A small-molecule ligand and the protein it binds are described below.
Small molecule (SMILES): Nc1ncnc2c1ncn2[C@@H]1O[C@H](CO[P](=O)(O)O[P](=O)(O)OC[C@H]2O[C@@H](O)[C@H](O)[C@@H]2O)[C@@H](O)[C@H]1O

Binding-site contacts:
Ligand atom N6 contacts residue ASN1326 of chain 1.A at 2.8 Å (h-bond).
Ligand atom O3D contacts residue GLY1370 of chain 1.A at 3.2 Å.
Ligand atom O1D contacts residue PHE1476 of chain 1.A at 3.3 Å.
Ligand atom O5' contacts residue MG1 of chain 1.I at 3.3 Å.
Ligand atom N9 contacts residue TRP1264 of chain 1.A at 3.5 Å.
Ligand atom O3A contacts residue GLY1371 of chain 1.A at 3.2 Å.
Ligand atom N1 contacts residue GLY1321 of chain 1.A at 3.1 Å (h-bond).
Ligand atom PA contacts residue MG1 of chain 1.H at 3.3 Å.
Ligand atom O3A contacts residue PHE1372 of chain 1.A at 3.4 Å.
Ligand atom C6 contacts residue PHE1372 of chain 1.A at 3.6 Å (hydrophobic).
Ligand atom PA contacts residue GLY1371 of chain 1.A at 3.6 Å.
Ligand atom O1A contacts residue MG1 of chain 1.H at 2.2 Å.
Ligand atom O1A contacts residue GLY1370 of chain 1.A at 3.6 Å (h-bond).
Ligand atom C4 contacts residue TRP1264 of chain 1.A at 3.3 Å (hydrophobic).
Ligand atom O5' contacts residue MG1 of chain 1.H at 3.3 Å.
Ligand atom O5D contacts residue ARG1360 of chain 1.A at 3.3 Å (salt-bridge).
Ligand atom O2A contacts residue GLY1371 of chain 1.A at 3.5 Å.
Ligand atom O5D contacts residue GLY1371 of chain 1.A at 3.6 Å.
Ligand atom O1B contacts residue ARG1360 of chain 1.A at 3.3 Å (salt-bridge).
Ligand atom O4D contacts residue PHE1476 of chain 1.A at 3.4 Å.
Ligand atom O2' contacts residue TRP1264 of chain 1.A at 3.3 Å.
Ligand atom C2 contacts residue LEU1319 of chain 1.A at 3.5 Å (hydrophobic).
Ligand atom PB contacts residue MG1 of chain 1.G at 3.5 Å.
Ligand atom O5D contacts residue GLY1370 of chain 1.A at 3.1 Å (h-bond).
Ligand atom N6 contacts residue PHE1372 of chain 1.A at 3.7 Å.
Ligand atom PA contacts residue MG1 of chain 1.G at 3.4 Å.
Ligand atom O3D contacts residue GLY1371 of chain 1.A at 2.9 Å (h-bond).
Ligand atom O1B contacts residue PHE1372 of chain 1.A at 3.6 Å.
Ligand atom O2A contacts residue PHE1372 of chain 1.A at 3.0 Å (h-bond).
Ligand atom O1A contacts residue MG1 of chain 1.I at 3.1 Å.
Ligand atom O1A contacts residue MG1 of chain 1.G at 2.2 Å.
Ligand atom O3D contacts residue ASP1330 of chain 1.A at 2.8 Å (salt-bridge).
Ligand atom C2 contacts residue GLY1321 of chain 1.A at 3.5 Å.
Ligand atom PA contacts residue MG1 of chain 1.I at 3.0 Å.
Ligand atom C5 contacts residue TRP1264 of chain 1.A at 3.6 Å (hydrophobic).
Ligand atom O2D contacts residue ASP1330 of chain 1.A at 3.0 Å (salt-bridge).
Ligand atom O2A contacts residue MG1 of chain 1.I at 2.7 Å.
Ligand atom O3D contacts residue ALA1328 of chain 1.A at 3.6 Å.
Ligand atom N3 contacts residue TRP1264 of chain 1.A at 3.4 Å.
Ligand atom O2B contacts residue MG1 of chain 1.G at 2.2 Å.

Sequence of chain 1.A:
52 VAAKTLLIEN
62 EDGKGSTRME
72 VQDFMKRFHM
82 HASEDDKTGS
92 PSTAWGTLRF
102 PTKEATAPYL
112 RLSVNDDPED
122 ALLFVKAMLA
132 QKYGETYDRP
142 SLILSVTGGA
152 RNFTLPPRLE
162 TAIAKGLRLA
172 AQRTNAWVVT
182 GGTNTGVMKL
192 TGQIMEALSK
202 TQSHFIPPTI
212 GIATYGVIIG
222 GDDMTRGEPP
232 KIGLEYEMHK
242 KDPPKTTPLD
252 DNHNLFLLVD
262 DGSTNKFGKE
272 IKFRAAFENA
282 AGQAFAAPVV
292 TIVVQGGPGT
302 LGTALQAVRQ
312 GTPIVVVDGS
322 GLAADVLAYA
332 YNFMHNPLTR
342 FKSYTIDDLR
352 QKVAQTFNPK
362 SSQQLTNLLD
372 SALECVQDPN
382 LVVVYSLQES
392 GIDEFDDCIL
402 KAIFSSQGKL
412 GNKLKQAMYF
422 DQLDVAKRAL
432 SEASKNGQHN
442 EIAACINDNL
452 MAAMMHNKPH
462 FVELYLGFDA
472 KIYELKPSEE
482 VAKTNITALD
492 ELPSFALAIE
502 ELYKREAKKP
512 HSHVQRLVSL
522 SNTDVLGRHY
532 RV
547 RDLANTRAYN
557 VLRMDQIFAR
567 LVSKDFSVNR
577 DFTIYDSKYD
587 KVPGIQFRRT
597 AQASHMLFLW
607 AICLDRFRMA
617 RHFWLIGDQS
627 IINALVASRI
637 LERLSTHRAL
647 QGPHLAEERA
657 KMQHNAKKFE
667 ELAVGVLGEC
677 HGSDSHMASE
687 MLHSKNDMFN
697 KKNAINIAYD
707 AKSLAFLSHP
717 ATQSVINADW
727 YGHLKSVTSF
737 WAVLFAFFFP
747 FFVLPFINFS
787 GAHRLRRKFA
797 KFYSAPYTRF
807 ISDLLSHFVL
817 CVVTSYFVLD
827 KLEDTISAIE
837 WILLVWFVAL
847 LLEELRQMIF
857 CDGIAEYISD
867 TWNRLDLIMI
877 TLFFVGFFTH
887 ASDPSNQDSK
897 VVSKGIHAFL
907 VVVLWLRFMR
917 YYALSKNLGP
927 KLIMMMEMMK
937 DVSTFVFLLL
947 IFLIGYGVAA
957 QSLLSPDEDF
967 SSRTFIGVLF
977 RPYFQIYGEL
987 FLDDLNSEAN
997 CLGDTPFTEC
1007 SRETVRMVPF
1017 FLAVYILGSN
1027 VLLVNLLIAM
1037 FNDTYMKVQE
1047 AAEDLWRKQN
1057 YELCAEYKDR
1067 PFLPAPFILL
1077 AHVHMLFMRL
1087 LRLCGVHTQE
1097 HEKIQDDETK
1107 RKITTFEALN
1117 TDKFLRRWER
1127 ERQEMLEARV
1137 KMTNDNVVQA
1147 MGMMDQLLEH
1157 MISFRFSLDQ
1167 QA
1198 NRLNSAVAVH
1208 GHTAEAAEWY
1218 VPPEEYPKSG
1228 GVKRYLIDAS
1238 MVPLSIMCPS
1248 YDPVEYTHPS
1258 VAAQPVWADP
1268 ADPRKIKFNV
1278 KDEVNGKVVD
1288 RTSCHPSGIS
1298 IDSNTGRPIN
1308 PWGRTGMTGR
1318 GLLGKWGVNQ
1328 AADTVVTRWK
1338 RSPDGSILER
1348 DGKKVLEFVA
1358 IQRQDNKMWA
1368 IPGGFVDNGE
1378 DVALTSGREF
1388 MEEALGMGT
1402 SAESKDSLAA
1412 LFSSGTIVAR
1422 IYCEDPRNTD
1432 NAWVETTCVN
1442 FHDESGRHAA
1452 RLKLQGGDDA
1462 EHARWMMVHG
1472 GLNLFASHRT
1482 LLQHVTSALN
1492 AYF